Binding-site contacts:
Ligand atom C3 contacts residue ASN1095 of chain 1.B at 3.8 Å.
Ligand atom C5 contacts residue PHE1100 of chain 1.B at 3.9 Å (hydrophobic).
Ligand atom C5 contacts residue ASN1095 of chain 1.B at 3.7 Å.
Ligand atom C7 contacts residue HIS1098 of chain 1.B at 4.0 Å.
Ligand atom C1 contacts residue THR1097 of chain 1.B at 3.9 Å.
Ligand atom O3 contacts residue THR1097 of chain 1.B at 4.3 Å.
Ligand atom C3 contacts residue THR1097 of chain 1.B at 3.7 Å.
Ligand atom C1 contacts residue ASN1095 of chain 1.B at 1.4 Å.
Ligand atom O3 contacts residue HIS1098 of chain 1.B at 4.3 Å.
Ligand atom C4 contacts residue HIS1098 of chain 1.B at 3.8 Å.
Ligand atom O7 contacts residue ASN1095 of chain 1.B at 3.5 Å (h-bond).
Ligand atom C5 contacts residue HIS1098 of chain 1.B at 3.5 Å.
Ligand atom C7 contacts residue ASN1095 of chain 1.B at 3.4 Å.
Ligand atom O5 contacts residue ASN1095 of chain 1.B at 2.4 Å (h-bond).
Ligand atom C2 contacts residue HIS1098 of chain 1.B at 4.2 Å.
Ligand atom O5 contacts residue HIS1098 of chain 1.B at 4.2 Å.
Ligand atom C3 contacts residue HIS1098 of chain 1.B at 3.5 Å.
Ligand atom C8 contacts residue HIS1098 of chain 1.B at 4.4 Å.
Ligand atom O7 contacts residue HIS1098 of chain 1.B at 3.3 Å (h-bond).
Ligand atom C2 contacts residue ASN1095 of chain 1.B at 2.5 Å.
Ligand atom O6 contacts residue PHE1100 of chain 1.B at 4.0 Å.
Ligand atom N2 contacts residue THR1097 of chain 1.B at 3.0 Å (h-bond).
Ligand atom C1 contacts residue HIS1098 of chain 1.B at 3.9 Å.
Ligand atom C4 contacts residue ASN1095 of chain 1.B at 4.2 Å.
Ligand atom O5 contacts residue PHE1100 of chain 1.B at 3.8 Å.
Ligand atom C7 contacts residue THR1097 of chain 1.B at 4.0 Å.
Ligand atom C8 contacts residue ASN1095 of chain 1.B at 3.8 Å.
Ligand atom C6 contacts residue PHE1100 of chain 1.B at 3.6 Å (hydrophobic).
Ligand atom N2 contacts residue ASN1095 of chain 1.B at 2.9 Å (h-bond).
Ligand atom C8 contacts residue THR1097 of chain 1.B at 4.0 Å.
Ligand atom O4 contacts residue HIS1098 of chain 1.B at 3.5 Å.
Ligand atom C2 contacts residue THR1097 of chain 1.B at 3.7 Å.

A protein and the small-molecule ligand that binds it are described below.
Small molecule (SMILES): CC(=O)N[C@H]1[C@H](O[C@H]2[C@H](O)[C@@H](NC(C)=O)CO[C@@H]2CO)O[C@H](CO)[C@@H](O)[C@@H]1O

Sequence of chain 1.B:
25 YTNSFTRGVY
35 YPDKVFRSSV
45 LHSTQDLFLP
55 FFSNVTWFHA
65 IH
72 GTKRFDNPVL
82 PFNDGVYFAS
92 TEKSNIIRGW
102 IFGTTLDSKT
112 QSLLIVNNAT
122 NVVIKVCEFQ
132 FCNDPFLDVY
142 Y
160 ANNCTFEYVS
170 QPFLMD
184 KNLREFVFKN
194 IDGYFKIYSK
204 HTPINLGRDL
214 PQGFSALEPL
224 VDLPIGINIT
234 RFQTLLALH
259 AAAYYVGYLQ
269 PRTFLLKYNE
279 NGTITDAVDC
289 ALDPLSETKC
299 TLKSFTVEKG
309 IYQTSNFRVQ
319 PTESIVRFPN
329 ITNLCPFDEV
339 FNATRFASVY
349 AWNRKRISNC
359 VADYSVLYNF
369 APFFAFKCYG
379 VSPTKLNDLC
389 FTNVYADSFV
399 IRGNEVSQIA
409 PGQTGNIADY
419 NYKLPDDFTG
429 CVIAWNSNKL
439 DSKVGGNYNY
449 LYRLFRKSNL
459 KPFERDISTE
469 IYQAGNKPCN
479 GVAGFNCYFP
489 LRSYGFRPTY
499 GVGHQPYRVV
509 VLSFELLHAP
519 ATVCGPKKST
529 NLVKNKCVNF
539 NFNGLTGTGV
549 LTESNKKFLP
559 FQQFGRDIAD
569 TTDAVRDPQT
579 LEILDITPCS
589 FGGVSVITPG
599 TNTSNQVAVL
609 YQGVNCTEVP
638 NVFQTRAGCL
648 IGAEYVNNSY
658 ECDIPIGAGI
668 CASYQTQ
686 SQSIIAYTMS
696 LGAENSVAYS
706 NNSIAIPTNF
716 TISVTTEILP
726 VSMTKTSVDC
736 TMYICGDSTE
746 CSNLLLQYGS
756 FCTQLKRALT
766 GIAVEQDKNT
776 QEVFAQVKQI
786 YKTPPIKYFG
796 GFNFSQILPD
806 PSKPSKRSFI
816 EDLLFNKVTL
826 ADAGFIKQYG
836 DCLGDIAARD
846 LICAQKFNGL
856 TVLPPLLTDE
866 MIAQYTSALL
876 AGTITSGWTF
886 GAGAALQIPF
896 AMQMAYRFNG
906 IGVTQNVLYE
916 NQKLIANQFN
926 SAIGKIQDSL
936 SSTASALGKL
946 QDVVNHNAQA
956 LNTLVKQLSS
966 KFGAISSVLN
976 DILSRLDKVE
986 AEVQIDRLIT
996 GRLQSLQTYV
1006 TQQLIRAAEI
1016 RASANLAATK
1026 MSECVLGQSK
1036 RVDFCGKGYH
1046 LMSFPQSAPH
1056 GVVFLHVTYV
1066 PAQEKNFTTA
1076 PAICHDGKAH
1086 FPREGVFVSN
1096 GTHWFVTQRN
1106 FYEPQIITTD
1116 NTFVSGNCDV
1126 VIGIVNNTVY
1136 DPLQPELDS